The protein below binds the small molecule below.
Small molecule (SMILES): CC(=O)N[C@H]1[C@H](O[C@H]2[C@H](O)[C@@H](NC(C)=O)CO[C@@H]2CO)O[C@H](CO)[C@@H](O)[C@@H]1O

Sequence of chain 1.C:
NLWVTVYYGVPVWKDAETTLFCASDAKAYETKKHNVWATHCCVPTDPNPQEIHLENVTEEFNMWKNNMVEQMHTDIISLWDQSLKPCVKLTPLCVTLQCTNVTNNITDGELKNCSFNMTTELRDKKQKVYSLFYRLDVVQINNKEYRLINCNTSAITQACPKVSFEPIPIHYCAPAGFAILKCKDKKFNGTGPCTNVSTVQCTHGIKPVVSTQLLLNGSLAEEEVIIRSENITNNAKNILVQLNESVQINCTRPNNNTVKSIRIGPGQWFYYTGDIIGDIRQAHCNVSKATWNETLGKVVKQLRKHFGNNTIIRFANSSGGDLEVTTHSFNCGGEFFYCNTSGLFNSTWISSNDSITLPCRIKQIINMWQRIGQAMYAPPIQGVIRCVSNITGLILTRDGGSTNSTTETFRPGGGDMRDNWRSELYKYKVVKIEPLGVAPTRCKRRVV

Binding-site contacts:
Ligand atom C1 contacts residue ASN236 of chain 1.C at 1.5 Å.
Ligand atom C8 contacts residue SER276 of chain 1.C at 3.3 Å.
Ligand atom C4 contacts residue ASN236 of chain 1.C at 4.2 Å.
Ligand atom O7 contacts residue ASN236 of chain 1.C at 3.1 Å (h-bond).
Ligand atom C3 contacts residue ASN236 of chain 1.C at 3.7 Å.
Ligand atom C7 contacts residue ASN236 of chain 1.C at 3.1 Å.
Ligand atom N2 contacts residue THR238 of chain 1.C at 3.6 Å.
Ligand atom C3 contacts residue THR238 of chain 1.C at 4.0 Å.
Ligand atom C8 contacts residue ILE279 of chain 1.C at 4.2 Å (hydrophobic).
Ligand atom O7 contacts residue HIS353 of chain 1.C at 4.0 Å.
Ligand atom C1 contacts residue THR238 of chain 1.C at 4.0 Å.
Ligand atom C8 contacts residue ASN236 of chain 1.C at 4.0 Å.
Ligand atom C2 contacts residue THR238 of chain 1.C at 4.1 Å.
Ligand atom C5 contacts residue ASN236 of chain 1.C at 3.7 Å.
Ligand atom N2 contacts residue ASN236 of chain 1.C at 2.8 Å (h-bond).
Ligand atom O7 contacts residue ILE279 of chain 1.C at 4.4 Å.
Ligand atom C2 contacts residue ASN236 of chain 1.C at 2.5 Å.
Ligand atom O5 contacts residue ASN236 of chain 1.C at 2.4 Å (h-bond).